Binding-site contacts:
Ligand atom N7 contacts residue LYS35 of chain 1.D at 4.0 Å.
Ligand atom O3' contacts residue ILE69 of chain 1.D at 3.6 Å.
Ligand atom O3' contacts residue GLY64 of chain 1.D at 3.5 Å.
Ligand atom C5' contacts residue TYR39 of chain 1.D at 3.5 Å (hydrophobic).
Ligand atom OP1 contacts residue GLY64 of chain 1.D at 2.9 Å (h-bond).
Ligand atom OP1 contacts residue ILE69 of chain 1.D at 2.9 Å (h-bond).
Ligand atom O6 contacts residue HIS34 of chain 1.D at 3.9 Å.
Ligand atom C4' contacts residue GLY64 of chain 1.D at 3.4 Å.
Ligand atom O5' contacts residue GLY66 of chain 1.D at 3.5 Å.
Ligand atom OP2 contacts residue LYS68 of chain 1.D at 3.5 Å (salt-bridge).
Ligand atom P contacts residue ILE69 of chain 1.D at 3.9 Å.
Ligand atom OP1 contacts residue LYS68 of chain 1.D at 3.6 Å.
Ligand atom OP1 contacts residue LEU62 of chain 1.D at 3.8 Å.
Ligand atom O3' contacts residue VAL65 of chain 1.D at 3.9 Å.
Ligand atom P contacts residue VAL65 of chain 1.D at 4.0 Å.
Ligand atom C3' contacts residue LYS68 of chain 1.D at 4.0 Å.
Ligand atom OP1 contacts residue GLY66 of chain 1.D at 2.8 Å (h-bond).
Ligand atom C8 contacts residue LYS35 of chain 1.D at 3.9 Å.
Ligand atom OP2 contacts residue LYS68 of chain 1.D at 3.1 Å (salt-bridge).
Ligand atom OP1 contacts residue LYS68 of chain 1.D at 2.7 Å (salt-bridge).
Ligand atom N3 contacts residue ALA38 of chain 1.D at 3.7 Å.
Ligand atom P contacts residue LYS68 of chain 1.D at 3.9 Å.
Ligand atom OP2 contacts residue GLY66 of chain 1.D at 3.6 Å.
Ligand atom OP3 contacts residue LYS35 of chain 1.D at 3.0 Å (salt-bridge).
Ligand atom P contacts residue GLY64 of chain 1.D at 3.9 Å.
Ligand atom P contacts residue LYS68 of chain 1.D at 3.5 Å.
Ligand atom C5' contacts residue GLY64 of chain 1.D at 3.1 Å.
Ligand atom O4' contacts residue ALA38 of chain 1.D at 3.4 Å.
Ligand atom OP2 contacts residue LYS35 of chain 1.D at 3.7 Å.
Ligand atom C1' contacts residue ALA38 of chain 1.D at 3.8 Å (hydrophobic).
Ligand atom OP2 contacts residue THR67 of chain 1.D at 3.7 Å.
Ligand atom O3' contacts residue GLY66 of chain 1.D at 4.0 Å.
Ligand atom OP1 contacts residue PRO63 of chain 1.D at 3.6 Å.
Ligand atom OP2 contacts residue VAL65 of chain 1.D at 3.7 Å.
Ligand atom C5' contacts residue GLY66 of chain 1.D at 3.5 Å.
Ligand atom P contacts residue GLY66 of chain 1.D at 3.7 Å.
Ligand atom C3' contacts residue GLY66 of chain 1.D at 3.8 Å.
Ligand atom OP1 contacts residue THR67 of chain 1.D at 3.7 Å.
Ligand atom P contacts residue LYS35 of chain 1.D at 3.9 Å.
Ligand atom OP1 contacts residue VAL65 of chain 1.D at 3.6 Å.

This protein binds this small molecule.
Small molecule (SMILES): Cc1cn([C@H]2C[C@H](O[P](=O)(O)OC[C@H]3O[C@@H](n4ccc(N)nc4=O)C[C@@H]3O[P](=O)(O)OC[C@H]3O[C@@H](n4cnc5c(=O)nc(N)[nH]c54)C[C@@H]3O[P](=O)(O)OC[C@H]3O[C@@H](n4cnc5c(=O)nc(N)[nH]c54)C[C@@H]3O)[C@@H](CO[P](=O)(O)O[C@H]3C[C@H](n4cnc5c(=O)nc(N)[nH]c54)O[C@@H]3COP(=O)(O)O)O2)c(=O)[nH]c1=O

Sequence of chain 1.D:
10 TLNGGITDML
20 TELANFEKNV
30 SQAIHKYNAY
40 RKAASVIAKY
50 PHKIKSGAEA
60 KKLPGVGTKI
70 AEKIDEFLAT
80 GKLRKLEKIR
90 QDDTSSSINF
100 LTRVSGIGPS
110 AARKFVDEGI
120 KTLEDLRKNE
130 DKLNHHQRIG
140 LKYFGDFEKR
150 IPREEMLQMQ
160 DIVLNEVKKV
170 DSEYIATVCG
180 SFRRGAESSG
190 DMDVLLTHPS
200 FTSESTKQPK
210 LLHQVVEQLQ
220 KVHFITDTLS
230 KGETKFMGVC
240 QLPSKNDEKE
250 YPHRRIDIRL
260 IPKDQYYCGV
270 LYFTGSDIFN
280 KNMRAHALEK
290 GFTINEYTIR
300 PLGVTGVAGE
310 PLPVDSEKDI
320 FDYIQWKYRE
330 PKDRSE